This protein binds this small molecule.
Small molecule (SMILES): O=c1[nH]cnc2c1ncn2[C@@H]1O[C@H](COP(=O)(O)O)[C@@H](O)[C@H]1O

Sequence of chain 1.C:
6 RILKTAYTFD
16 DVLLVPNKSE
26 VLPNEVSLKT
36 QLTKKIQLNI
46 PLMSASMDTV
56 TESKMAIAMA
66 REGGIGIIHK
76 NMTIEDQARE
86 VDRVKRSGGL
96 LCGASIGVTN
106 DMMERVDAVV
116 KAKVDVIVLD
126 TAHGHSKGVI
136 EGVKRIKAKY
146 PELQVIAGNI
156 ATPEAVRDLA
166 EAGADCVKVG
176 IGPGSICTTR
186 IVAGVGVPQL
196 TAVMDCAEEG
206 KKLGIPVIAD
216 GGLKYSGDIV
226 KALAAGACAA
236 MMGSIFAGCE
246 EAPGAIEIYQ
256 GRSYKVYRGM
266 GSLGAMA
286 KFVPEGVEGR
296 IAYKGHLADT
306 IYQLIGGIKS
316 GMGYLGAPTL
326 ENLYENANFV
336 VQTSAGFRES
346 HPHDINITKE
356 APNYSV

Binding-site contacts:
Ligand atom O5' contacts residue GLY179 of chain 1.C at 3.4 Å.
Ligand atom N7 contacts residue MET265 of chain 1.C at 3.0 Å (h-bond).
Ligand atom C2 contacts residue 2YA1 of chain 1.O at 3.3 Å.
Ligand atom C6 contacts residue GLY266 of chain 1.C at 3.7 Å.
Ligand atom O6 contacts residue MET265 of chain 1.C at 3.0 Å (h-bond).
Ligand atom O2P contacts residue SER180 of chain 1.C at 2.8 Å (h-bond).
Ligand atom P contacts residue SER180 of chain 1.C at 3.5 Å.
Ligand atom C6 contacts residue MET265 of chain 1.C at 3.7 Å (hydrophobic).
Ligand atom C5 contacts residue MET265 of chain 1.C at 3.6 Å (hydrophobic).
Ligand atom C2' contacts residue ASP215 of chain 1.C at 3.4 Å.
Ligand atom O6 contacts residue GLY264 of chain 1.C at 3.1 Å.
Ligand atom N3 contacts residue 2YA1 of chain 1.O at 3.5 Å.
Ligand atom O5' contacts residue GLY216 of chain 1.C at 3.5 Å.
Ligand atom N7 contacts residue GLY264 of chain 1.C at 3.5 Å.
Ligand atom O1P contacts residue SER239 of chain 1.C at 3.2 Å (h-bond).
Ligand atom N1 contacts residue GLU290 of chain 1.C at 2.9 Å (salt-bridge).
Ligand atom C2 contacts residue CYS182 of chain 1.C at 3.4 Å (hydrophobic).
Ligand atom C3' contacts residue ASP215 of chain 1.C at 3.3 Å.
Ligand atom O2' contacts residue ASP215 of chain 1.C at 2.2 Å (salt-bridge).
Ligand atom C2 contacts residue GLU290 of chain 1.C at 3.7 Å.
Ligand atom O3P contacts residue MET237 of chain 1.C at 3.5 Å.
Ligand atom O1P contacts residue TYR262 of chain 1.C at 2.4 Å (h-bond).
Ligand atom C4' contacts residue ASP215 of chain 1.C at 3.3 Å.
Ligand atom C5 contacts residue ILE181 of chain 1.C at 3.6 Å (hydrophobic).
Ligand atom O3' contacts residue ASP215 of chain 1.C at 2.4 Å (salt-bridge).
Ligand atom C8 contacts residue MET52 of chain 1.C at 3.4 Å (hydrophobic).
Ligand atom O6 contacts residue GLY291 of chain 1.C at 3.7 Å.
Ligand atom O3P contacts residue SER239 of chain 1.C at 3.3 Å (h-bond).
Ligand atom P contacts residue TYR262 of chain 1.C at 3.7 Å.
Ligand atom O3P contacts residue GLY238 of chain 1.C at 2.8 Å (h-bond).
Ligand atom O1P contacts residue SER180 of chain 1.C at 2.5 Å (h-bond).
Ligand atom O6 contacts residue GLY266 of chain 1.C at 2.5 Å (h-bond).
Ligand atom N7 contacts residue MET52 of chain 1.C at 3.6 Å.
Ligand atom O3' contacts residue MET236 of chain 1.C at 3.7 Å.
Ligand atom O3' contacts residue ALA50 of chain 1.C at 3.2 Å.
Ligand atom N1 contacts residue 2YA1 of chain 1.O at 3.5 Å.
Ligand atom N7 contacts residue ILE181 of chain 1.C at 3.6 Å.
Ligand atom O2P contacts residue GLY217 of chain 1.C at 2.9 Å (h-bond).
Ligand atom C5' contacts residue GLY238 of chain 1.C at 3.7 Å.
Ligand atom O2P contacts residue GLY179 of chain 1.C at 3.4 Å.